Binding-site contacts:
Ligand atom O7 contacts residue ASN385 of chain 1.A at 3.4 Å (h-bond).
Ligand atom N2 contacts residue ASN385 of chain 1.A at 3.0 Å (h-bond).
Ligand atom C2 contacts residue ASN395 of chain 1.A at 3.9 Å.
Ligand atom C2 contacts residue ASN385 of chain 1.A at 2.5 Å.
Ligand atom C8 contacts residue ASN385 of chain 1.A at 3.7 Å.
Ligand atom C3 contacts residue ASN385 of chain 1.A at 3.8 Å.
Ligand atom C1 contacts residue ASN385 of chain 1.A at 1.4 Å.
Ligand atom O5 contacts residue ASN385 of chain 1.A at 2.3 Å (h-bond).
Ligand atom C5 contacts residue ASN385 of chain 1.A at 3.6 Å.
Ligand atom C4 contacts residue ASN385 of chain 1.A at 4.2 Å.
Ligand atom C7 contacts residue ASN385 of chain 1.A at 3.4 Å.
Ligand atom O7 contacts residue LEU384 of chain 1.A at 4.2 Å.
Ligand atom O5 contacts residue ASN395 of chain 1.A at 3.8 Å.
Ligand atom C7 contacts residue ASN395 of chain 1.A at 4.2 Å.
Ligand atom C1 contacts residue ASN395 of chain 1.A at 3.8 Å.
Ligand atom O7 contacts residue ASN395 of chain 1.A at 3.0 Å (h-bond).

Sequence of chain 1.A:
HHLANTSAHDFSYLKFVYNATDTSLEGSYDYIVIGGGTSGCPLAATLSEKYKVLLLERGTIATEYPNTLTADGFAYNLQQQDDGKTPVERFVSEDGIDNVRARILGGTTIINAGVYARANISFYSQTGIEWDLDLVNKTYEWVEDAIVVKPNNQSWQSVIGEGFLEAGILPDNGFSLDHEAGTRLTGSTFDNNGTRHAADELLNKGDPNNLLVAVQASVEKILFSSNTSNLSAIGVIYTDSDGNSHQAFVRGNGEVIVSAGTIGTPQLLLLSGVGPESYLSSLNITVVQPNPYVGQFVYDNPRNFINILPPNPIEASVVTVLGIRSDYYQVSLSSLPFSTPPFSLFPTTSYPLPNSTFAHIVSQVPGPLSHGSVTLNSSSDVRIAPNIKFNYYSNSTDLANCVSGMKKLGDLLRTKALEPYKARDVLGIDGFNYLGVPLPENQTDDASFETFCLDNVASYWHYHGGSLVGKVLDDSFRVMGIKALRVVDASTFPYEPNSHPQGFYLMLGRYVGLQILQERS

The small molecule below binds the protein below.
Small molecule (SMILES): CC(=O)N[C@@H]1[C@@H](O)[C@H](O)[C@@H](CO)O[C@H]1O